The protein below binds the small molecule below.
Small molecule (SMILES): CC[C@H](C)[C@H](NC(=O)[C@H](C)N)C(=O)N[C@@H](Cc1ccccc1)C(=O)N[C@@H](CCC(N)=O)C(=O)N[C@@H](CO)C(=O)N[C@@H](CO)C(=O)N[C@@H](CCSC)C(=O)N[C@H](C(=O)N[C@@H](CCCCN)C(=O)O)[C@@H](C)O

Binding-site contacts:
Ligand atom CA contacts residue TYR100 of chain 1.A at 3.2 Å (hydrophobic).
Ligand atom CD1 contacts residue VAL68 of chain 1.A at 3.5 Å (hydrophobic).
Ligand atom N contacts residue TYR172 of chain 1.A at 2.6 Å (h-bond).
Ligand atom O contacts residue THR81 of chain 1.A at 3.5 Å.
Ligand atom CB contacts residue TRP168 of chain 1.A at 3.6 Å (hydrophobic).
Ligand atom NE2 contacts residue ASN67 of chain 1.A at 3.5 Å (h-bond).
Ligand atom N contacts residue GLU64 of chain 1.A at 3.1 Å (salt-bridge).
Ligand atom CA contacts residue TYR172 of chain 1.A at 3.5 Å (hydrophobic).
Ligand atom CA contacts residue TYR8 of chain 1.A at 3.3 Å (hydrophobic).
Ligand atom CB contacts residue THR144 of chain 1.A at 3.6 Å.
Ligand atom CB contacts residue ARG164 of chain 1.A at 3.5 Å.
Ligand atom CB contacts residue GLU64 of chain 1.A at 3.4 Å.
Ligand atom CB contacts residue TYR100 of chain 1.A at 3.2 Å (hydrophobic).
Ligand atom CG2 contacts residue TYR10 of chain 1.A at 3.6 Å (hydrophobic).
Ligand atom O contacts residue TRP148 of chain 1.A at 3.1 Å (h-bond).
Ligand atom NZ contacts residue ASP117 of chain 1.A at 2.8 Å (salt-bridge).
Ligand atom C contacts residue TYR85 of chain 1.A at 3.6 Å (hydrophobic).
Ligand atom CG contacts residue ASP78 of chain 1.A at 3.5 Å.
Ligand atom N contacts residue TYR8 of chain 1.A at 3.1 Å (h-bond).
Ligand atom CA contacts residue GLU64 of chain 1.A at 3.4 Å.
Ligand atom O contacts residue THR74 of chain 1.A at 3.6 Å (h-bond).
Ligand atom N contacts residue TYR100 of chain 1.A at 2.9 Å (h-bond).
Ligand atom O contacts residue TYR160 of chain 1.A at 2.7 Å (h-bond).
Ligand atom OG contacts residue GLN71 of chain 1.A at 3.3 Å (h-bond).
Ligand atom OXT contacts residue THR144 of chain 1.A at 2.8 Å (h-bond).
Ligand atom CE contacts residue GLN157 of chain 1.A at 3.4 Å.
Ligand atom OXT contacts residue TYR85 of chain 1.A at 2.7 Å (h-bond).
Ligand atom N contacts residue ASP78 of chain 1.A at 2.9 Å (salt-bridge).
Ligand atom CE2 contacts residue GLN157 of chain 1.A at 3.5 Å.
Ligand atom CB contacts residue GLN71 of chain 1.A at 3.1 Å.
Ligand atom O contacts residue LYS147 of chain 1.A at 3.1 Å (salt-bridge).
Ligand atom N contacts residue TRP168 of chain 1.A at 3.6 Å.
Ligand atom CD1 contacts residue ASN67 of chain 1.A at 3.5 Å.
Ligand atom C contacts residue TYR8 of chain 1.A at 3.4 Å (hydrophobic).
Ligand atom CE1 contacts residue GLN156 of chain 1.A at 3.3 Å.
Ligand atom O contacts residue ARG164 of chain 1.A at 2.7 Å (salt-bridge).
Ligand atom CE contacts residue ASP117 of chain 1.A at 3.3 Å.
Ligand atom CB contacts residue TYR10 of chain 1.A at 3.5 Å (hydrophobic).
Ligand atom O contacts residue GLN156 of chain 1.A at 3.1 Å (h-bond).
Ligand atom CG2 contacts residue TYR8 of chain 1.A at 3.4 Å (hydrophobic).

Sequence of chain 1.A:
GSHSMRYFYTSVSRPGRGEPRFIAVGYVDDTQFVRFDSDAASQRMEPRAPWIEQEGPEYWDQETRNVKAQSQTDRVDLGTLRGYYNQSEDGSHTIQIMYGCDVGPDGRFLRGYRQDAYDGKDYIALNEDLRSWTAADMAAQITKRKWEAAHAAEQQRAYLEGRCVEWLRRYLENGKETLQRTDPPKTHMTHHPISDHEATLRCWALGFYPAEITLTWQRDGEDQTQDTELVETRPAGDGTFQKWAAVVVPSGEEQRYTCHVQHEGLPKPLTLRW